Sequence of chain 2.A:
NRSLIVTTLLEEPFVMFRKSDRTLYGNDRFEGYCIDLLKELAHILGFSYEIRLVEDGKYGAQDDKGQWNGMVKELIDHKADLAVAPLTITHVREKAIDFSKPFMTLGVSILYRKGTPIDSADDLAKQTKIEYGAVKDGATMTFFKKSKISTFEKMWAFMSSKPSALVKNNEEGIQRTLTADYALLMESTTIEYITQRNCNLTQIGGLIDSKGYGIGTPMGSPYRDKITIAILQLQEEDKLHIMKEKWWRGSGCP

Binding-site contacts:
Ligand atom CA contacts residue THR90 of chain 2.A at 3.2 Å.
Ligand atom N contacts residue TYR215 of chain 2.A at 3.8 Å.
Ligand atom OD2 contacts residue GLU189 of chain 2.A at 3.6 Å.
Ligand atom OXT contacts residue GLY140 of chain 2.A at 3.4 Å.
Ligand atom CA contacts residue GLU189 of chain 2.A at 3.4 Å.
Ligand atom O contacts residue THR90 of chain 2.A at 3.0 Å (h-bond).
Ligand atom CD contacts residue GLU189 of chain 2.A at 3.3 Å.
Ligand atom CD contacts residue PRO88 of chain 2.A at 3.1 Å (hydrophobic).
Ligand atom CD contacts residue TYR61 of chain 2.A at 4.0 Å (hydrophobic).
Ligand atom N contacts residue GLU189 of chain 2.A at 2.8 Å (salt-bridge).
Ligand atom OD1 contacts residue GLY140 of chain 2.A at 3.4 Å.
Ligand atom O contacts residue ARG95 of chain 2.A at 3.0 Å (salt-bridge).
Ligand atom CG1 contacts residue GLU189 of chain 2.A at 3.8 Å.
Ligand atom CB contacts residue GLU189 of chain 2.A at 4.0 Å.
Ligand atom CB1 contacts residue GLU189 of chain 2.A at 3.7 Å.
Ligand atom OD1 contacts residue ALA141 of chain 2.A at 3.0 Å (h-bond).
Ligand atom O contacts residue LEU89 of chain 2.A at 3.7 Å.
Ligand atom OD1 contacts residue THR142 of chain 2.A at 3.0 Å (h-bond).
Ligand atom O contacts residue PRO88 of chain 2.A at 3.4 Å (h-bond).
Ligand atom CA contacts residue PRO88 of chain 2.A at 4.0 Å (hydrophobic).
Ligand atom N contacts residue THR90 of chain 2.A at 3.0 Å (h-bond).
Ligand atom CG1 contacts residue THR142 of chain 2.A at 3.3 Å.
Ligand atom CD2 contacts residue GLU13 of chain 2.A at 3.5 Å.
Ligand atom CD2 contacts residue ASN172 of chain 2.A at 3.3 Å.
Ligand atom CD2 contacts residue TYR61 of chain 2.A at 3.7 Å (hydrophobic).
Ligand atom CD1 contacts residue TYR61 of chain 2.A at 3.4 Å (hydrophobic).
Ligand atom CG2 contacts residue TYR61 of chain 2.A at 3.2 Å (hydrophobic).
Ligand atom OXT contacts residue ALA141 of chain 2.A at 2.8 Å (h-bond).
Ligand atom CG1 contacts residue ALA141 of chain 2.A at 4.2 Å (hydrophobic).
Ligand atom O contacts residue TYR61 of chain 2.A at 3.6 Å.
Ligand atom N contacts residue PRO88 of chain 2.A at 2.8 Å (h-bond).
Ligand atom C contacts residue THR90 of chain 2.A at 3.4 Å.
Ligand atom CG contacts residue TYR61 of chain 2.A at 3.5 Å (hydrophobic).
Ligand atom OXT contacts residue ARG95 of chain 2.A at 2.8 Å (salt-bridge).
Ligand atom OD2 contacts residue THR142 of chain 2.A at 2.5 Å (h-bond).
Ligand atom C contacts residue TYR61 of chain 2.A at 3.9 Å (hydrophobic).
Ligand atom OXT contacts residue TYR61 of chain 2.A at 3.5 Å.
Ligand atom C contacts residue ALA141 of chain 2.A at 3.8 Å (hydrophobic).
Ligand atom CD1 contacts residue VAL137 of chain 2.A at 3.7 Å (hydrophobic).
Ligand atom C contacts residue ARG95 of chain 2.A at 3.5 Å.

A small-molecule ligand and the protein it binds are described below.
Small molecule (SMILES): C=C(C)[C@H]1CN[C@H](C(=O)O)[C@H]1CC(=O)O